Binding-site contacts:
Ligand atom NH1 contacts residue THR1097 of chain 8.B at 2.8 Å.
Ligand atom NH1 contacts residue TYR1076 of chain 8.B at 1.9 Å (h-bond).
Ligand atom CB contacts residue TYR1075 of chain 8.B at 2.8 Å (hydrophobic).
Ligand atom O contacts residue ALA1073 of chain 8.B at 2.7 Å.
Ligand atom N contacts residue ALA1073 of chain 8.B at 2.0 Å.
Ligand atom C contacts residue ASN1074 of chain 8.B at 1.5 Å.
Ligand atom NE contacts residue CYS1079 of chain 8.B at 2.3 Å (h-bond).
Ligand atom CZ contacts residue CYS1079 of chain 8.B at 1.6 Å (hydrophobic).
Ligand atom CG contacts residue TYR1076 of chain 8.B at 2.4 Å (hydrophobic).
Ligand atom CB contacts residue ASN1074 of chain 8.B at 1.7 Å.
Ligand atom O contacts residue ASN1074 of chain 8.B at 1.6 Å (h-bond).
Ligand atom CG contacts residue ASN1074 of chain 8.B at 2.7 Å.
Ligand atom CA contacts residue ASN1074 of chain 8.B at 0.2 Å.
Ligand atom CG contacts residue ASN1074 of chain 8.B at 2.5 Å.
Ligand atom NH2 contacts residue CYS1079 of chain 8.B at 2.0 Å.
Ligand atom NH1 contacts residue LEU1080 of chain 8.B at 2.6 Å (h-bond).
Ligand atom CG contacts residue TYR1075 of chain 8.B at 2.6 Å (hydrophobic).
Ligand atom CA contacts residue ALA1073 of chain 8.B at 3.0 Å (hydrophobic).
Ligand atom N contacts residue GLY105 of chain 8.E at 2.8 Å (h-bond).
Ligand atom C contacts residue ASN1074 of chain 8.B at 0.8 Å.
Ligand atom CZ contacts residue TYR1076 of chain 8.B at 2.8 Å (hydrophobic).
Ligand atom N contacts residue TYR1075 of chain 8.B at 1.5 Å (h-bond).
Ligand atom O contacts residue VAL127 of chain 8.E at 2.5 Å (h-bond).
Ligand atom C contacts residue ALA1073 of chain 8.B at 2.9 Å (hydrophobic).
Ligand atom OE1 contacts residue ARG165 of chain 8.E at 2.9 Å (salt-bridge).
Ligand atom CB contacts residue ASN1074 of chain 8.B at 1.8 Å.
Ligand atom CA contacts residue TYR1075 of chain 8.B at 2.5 Å (hydrophobic).
Ligand atom N contacts residue ASN1074 of chain 8.B at 1.0 Å.
Ligand atom O contacts residue ASP1071 of chain 8.B at 2.9 Å (salt-bridge).
Ligand atom N contacts residue ASN1074 of chain 8.B at 2.3 Å (h-bond).
Ligand atom O contacts residue TYR1076 of chain 8.B at 2.3 Å (h-bond).
Ligand atom CB contacts residue TYR1076 of chain 8.B at 2.9 Å (hydrophobic).
Ligand atom NE contacts residue TYR1076 of chain 8.B at 2.0 Å.
Ligand atom CD contacts residue TYR1076 of chain 8.B at 2.3 Å (hydrophobic).
Ligand atom CD contacts residue CYS1079 of chain 8.B at 2.6 Å (hydrophobic).
Ligand atom NH1 contacts residue CYS1079 of chain 8.B at 1.7 Å.
Ligand atom CZ contacts residue THR1097 of chain 8.B at 2.9 Å.
Ligand atom CA contacts residue ASN1074 of chain 8.B at 0.6 Å.
Ligand atom O contacts residue ASN1074 of chain 8.B at 2.1 Å (h-bond).
Ligand atom N contacts residue ASN1074 of chain 8.B at 0.9 Å.

Sequence of chain 8.B:
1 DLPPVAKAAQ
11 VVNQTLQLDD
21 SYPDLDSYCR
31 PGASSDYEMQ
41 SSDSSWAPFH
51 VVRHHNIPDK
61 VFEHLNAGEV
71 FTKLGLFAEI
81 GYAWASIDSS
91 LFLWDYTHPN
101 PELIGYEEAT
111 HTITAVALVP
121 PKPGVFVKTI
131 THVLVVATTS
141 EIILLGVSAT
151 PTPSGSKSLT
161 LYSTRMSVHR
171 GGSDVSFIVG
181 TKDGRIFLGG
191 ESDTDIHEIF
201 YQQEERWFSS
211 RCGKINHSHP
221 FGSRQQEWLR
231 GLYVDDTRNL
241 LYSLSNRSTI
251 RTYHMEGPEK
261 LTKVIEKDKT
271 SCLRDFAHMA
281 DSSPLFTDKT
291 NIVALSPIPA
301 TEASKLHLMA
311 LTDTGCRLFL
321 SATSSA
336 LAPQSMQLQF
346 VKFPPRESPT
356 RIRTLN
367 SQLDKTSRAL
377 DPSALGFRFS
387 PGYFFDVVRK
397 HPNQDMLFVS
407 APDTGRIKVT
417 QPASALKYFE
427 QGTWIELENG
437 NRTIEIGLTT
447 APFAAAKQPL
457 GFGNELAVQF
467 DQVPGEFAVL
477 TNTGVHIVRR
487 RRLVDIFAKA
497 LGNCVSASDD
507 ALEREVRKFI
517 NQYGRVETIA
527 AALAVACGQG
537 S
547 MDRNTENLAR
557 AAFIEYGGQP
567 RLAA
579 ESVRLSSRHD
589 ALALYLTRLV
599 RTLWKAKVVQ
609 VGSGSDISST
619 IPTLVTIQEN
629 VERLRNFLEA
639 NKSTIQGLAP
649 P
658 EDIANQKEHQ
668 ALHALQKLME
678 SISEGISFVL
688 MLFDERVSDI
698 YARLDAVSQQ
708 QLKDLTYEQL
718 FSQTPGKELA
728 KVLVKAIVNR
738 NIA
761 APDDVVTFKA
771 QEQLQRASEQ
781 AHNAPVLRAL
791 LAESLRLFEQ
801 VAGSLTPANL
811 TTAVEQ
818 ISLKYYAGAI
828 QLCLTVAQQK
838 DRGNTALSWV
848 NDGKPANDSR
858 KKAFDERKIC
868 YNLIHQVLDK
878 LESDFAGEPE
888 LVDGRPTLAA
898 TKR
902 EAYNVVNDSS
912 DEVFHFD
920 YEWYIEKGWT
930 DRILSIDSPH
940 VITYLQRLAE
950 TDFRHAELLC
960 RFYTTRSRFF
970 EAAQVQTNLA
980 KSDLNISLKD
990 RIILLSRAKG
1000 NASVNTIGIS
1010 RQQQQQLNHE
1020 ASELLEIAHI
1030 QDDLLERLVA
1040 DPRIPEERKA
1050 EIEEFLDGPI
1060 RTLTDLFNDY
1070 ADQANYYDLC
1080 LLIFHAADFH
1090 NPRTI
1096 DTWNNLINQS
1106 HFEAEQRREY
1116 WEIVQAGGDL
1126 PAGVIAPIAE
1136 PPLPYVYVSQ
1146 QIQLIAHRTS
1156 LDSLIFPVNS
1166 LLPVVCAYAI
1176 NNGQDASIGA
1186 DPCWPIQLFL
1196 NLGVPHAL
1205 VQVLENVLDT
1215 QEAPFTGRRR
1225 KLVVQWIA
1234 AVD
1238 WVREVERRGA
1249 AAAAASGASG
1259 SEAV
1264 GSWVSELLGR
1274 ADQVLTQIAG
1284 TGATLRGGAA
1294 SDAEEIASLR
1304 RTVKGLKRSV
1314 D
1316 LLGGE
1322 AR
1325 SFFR

A protein and the small-molecule ligand that binds it are described below.
Small molecule (SMILES): CSCC[C@H](NC(=O)[C@@H]1CCCN1C(=O)[C@H](CC(C)C)NC(=O)[C@H](CC(C)C)NC(=O)[C@H](CCCCN)NC(=O)[C@H](C)NC(=O)[C@H](CCCCN)NC(=O)[C@@H](N)CCCN=C(N)N)C(=O)N[C@@H](CCC(=O)O)C(=O)N[C@@H](CCC(=O)O)C(=O)N[C@@H](C)C(=O)N[C@@H](CC(C)C)C(=O)N[C@@H](CC(C)C)C(=O)N1CCC[C@H]1C=O

Sequence of chain 8.E:
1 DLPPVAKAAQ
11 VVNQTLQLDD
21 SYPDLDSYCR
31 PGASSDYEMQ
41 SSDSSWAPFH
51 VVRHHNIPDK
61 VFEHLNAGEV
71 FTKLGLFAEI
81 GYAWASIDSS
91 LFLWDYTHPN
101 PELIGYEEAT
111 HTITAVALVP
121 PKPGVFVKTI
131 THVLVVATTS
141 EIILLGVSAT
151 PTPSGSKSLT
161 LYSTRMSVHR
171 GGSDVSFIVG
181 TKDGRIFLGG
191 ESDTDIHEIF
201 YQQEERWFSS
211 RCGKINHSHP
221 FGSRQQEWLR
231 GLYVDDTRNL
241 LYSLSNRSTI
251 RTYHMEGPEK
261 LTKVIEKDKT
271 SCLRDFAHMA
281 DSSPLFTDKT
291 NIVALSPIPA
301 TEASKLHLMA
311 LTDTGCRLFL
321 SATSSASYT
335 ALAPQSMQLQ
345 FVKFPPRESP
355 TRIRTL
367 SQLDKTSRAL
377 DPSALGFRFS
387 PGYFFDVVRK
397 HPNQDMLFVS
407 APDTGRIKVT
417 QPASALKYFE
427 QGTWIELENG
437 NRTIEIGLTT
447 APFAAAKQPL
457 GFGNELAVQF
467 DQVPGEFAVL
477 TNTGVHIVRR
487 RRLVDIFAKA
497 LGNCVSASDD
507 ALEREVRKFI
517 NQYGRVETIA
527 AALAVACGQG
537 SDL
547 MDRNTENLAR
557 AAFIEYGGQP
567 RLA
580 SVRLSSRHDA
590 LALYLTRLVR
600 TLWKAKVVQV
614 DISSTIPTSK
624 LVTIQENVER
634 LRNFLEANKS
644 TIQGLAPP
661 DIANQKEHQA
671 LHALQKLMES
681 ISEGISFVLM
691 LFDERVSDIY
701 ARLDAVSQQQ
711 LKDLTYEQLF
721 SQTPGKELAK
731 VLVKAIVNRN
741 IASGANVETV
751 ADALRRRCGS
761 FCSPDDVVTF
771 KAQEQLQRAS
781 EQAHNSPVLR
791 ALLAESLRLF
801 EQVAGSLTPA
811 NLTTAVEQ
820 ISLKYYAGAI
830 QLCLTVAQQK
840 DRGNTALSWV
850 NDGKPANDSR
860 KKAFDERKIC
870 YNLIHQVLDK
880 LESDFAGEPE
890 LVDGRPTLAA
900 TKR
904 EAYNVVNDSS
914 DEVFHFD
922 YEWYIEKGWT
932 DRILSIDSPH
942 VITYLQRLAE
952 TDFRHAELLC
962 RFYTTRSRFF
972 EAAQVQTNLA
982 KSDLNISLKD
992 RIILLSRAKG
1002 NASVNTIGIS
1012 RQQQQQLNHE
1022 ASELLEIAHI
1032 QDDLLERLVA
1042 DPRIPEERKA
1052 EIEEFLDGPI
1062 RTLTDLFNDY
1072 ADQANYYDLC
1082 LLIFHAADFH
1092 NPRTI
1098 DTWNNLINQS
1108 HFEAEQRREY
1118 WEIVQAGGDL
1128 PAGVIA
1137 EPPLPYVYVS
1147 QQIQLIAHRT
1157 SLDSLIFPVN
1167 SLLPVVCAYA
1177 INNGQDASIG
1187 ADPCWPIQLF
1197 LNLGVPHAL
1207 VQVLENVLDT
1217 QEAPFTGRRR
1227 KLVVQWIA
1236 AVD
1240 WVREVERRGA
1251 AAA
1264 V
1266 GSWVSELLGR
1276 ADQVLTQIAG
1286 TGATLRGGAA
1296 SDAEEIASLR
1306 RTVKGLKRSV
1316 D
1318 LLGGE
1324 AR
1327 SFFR